The protein below binds the small molecule below.
Small molecule (SMILES): CC(=O)N[C@H]1[C@H](O[C@H]2[C@H](O)[C@@H](NC(C)=O)CO[C@@H]2CO)O[C@H](CO)[C@@H](O)[C@@H]1O

Sequence of chain 1.G:
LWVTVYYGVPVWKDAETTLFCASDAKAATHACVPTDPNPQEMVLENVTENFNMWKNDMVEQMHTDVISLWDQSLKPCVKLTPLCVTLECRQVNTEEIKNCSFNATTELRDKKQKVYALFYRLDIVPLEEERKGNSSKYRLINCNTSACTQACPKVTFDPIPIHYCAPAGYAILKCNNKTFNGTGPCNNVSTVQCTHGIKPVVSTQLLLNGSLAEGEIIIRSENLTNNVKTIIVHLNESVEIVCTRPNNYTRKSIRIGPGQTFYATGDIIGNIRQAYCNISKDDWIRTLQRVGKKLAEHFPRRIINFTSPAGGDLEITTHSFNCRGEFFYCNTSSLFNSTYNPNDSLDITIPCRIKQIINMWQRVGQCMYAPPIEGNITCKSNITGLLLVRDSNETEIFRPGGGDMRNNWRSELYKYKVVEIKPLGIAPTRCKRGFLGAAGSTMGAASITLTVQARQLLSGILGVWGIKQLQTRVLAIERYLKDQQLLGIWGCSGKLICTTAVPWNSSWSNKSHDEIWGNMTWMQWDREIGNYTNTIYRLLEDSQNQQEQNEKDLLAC

Binding-site contacts:
Ligand atom O5 contacts residue TYR164 of chain 1.G at 4.2 Å.
Ligand atom C8 contacts residue LEU166 of chain 1.G at 3.9 Å (hydrophobic).
Ligand atom C3 contacts residue TYR164 of chain 1.G at 4.1 Å (hydrophobic).
Ligand atom C3 contacts residue ASN147 of chain 1.G at 3.7 Å.
Ligand atom C1 contacts residue LEU166 of chain 1.G at 4.5 Å (hydrophobic).
Ligand atom O7 contacts residue VAL128 of chain 1.G at 3.7 Å.
Ligand atom C8 contacts residue ILE316 of chain 1.G at 4.4 Å (hydrophobic).
Ligand atom C4 contacts residue ASN147 of chain 1.G at 4.2 Å.
Ligand atom C7 contacts residue TYR164 of chain 1.G at 4.4 Å (hydrophobic).
Ligand atom C8 contacts residue VAL128 of chain 1.G at 3.8 Å (hydrophobic).
Ligand atom C7 contacts residue VAL128 of chain 1.G at 4.0 Å (hydrophobic).
Ligand atom C1 contacts residue TYR164 of chain 1.G at 3.9 Å (hydrophobic).
Ligand atom C7 contacts residue THR130 of chain 1.G at 3.6 Å.
Ligand atom N2 contacts residue LEU166 of chain 1.G at 4.2 Å.
Ligand atom C8 contacts residue TYR164 of chain 1.G at 3.7 Å (hydrophobic).
Ligand atom O7 contacts residue THR130 of chain 1.G at 3.0 Å (h-bond).
Ligand atom C5 contacts residue ASN147 of chain 1.G at 3.6 Å.
Ligand atom C8 contacts residue THR130 of chain 1.G at 3.5 Å.
Ligand atom C7 contacts residue ASN147 of chain 1.G at 3.6 Å.
Ligand atom N2 contacts residue TYR164 of chain 1.G at 4.4 Å.
Ligand atom C5 contacts residue TYR164 of chain 1.G at 4.0 Å (hydrophobic).
Ligand atom O6 contacts residue ASN147 of chain 1.G at 4.3 Å.
Ligand atom C1 contacts residue ASN147 of chain 1.G at 1.4 Å.
Ligand atom O7 contacts residue ASN147 of chain 1.G at 4.0 Å.
Ligand atom O7 contacts residue ASN129 of chain 1.G at 3.4 Å (h-bond).
Ligand atom C2 contacts residue ASN147 of chain 1.G at 2.4 Å.
Ligand atom O5 contacts residue ASN147 of chain 1.G at 2.3 Å (h-bond).
Ligand atom O4 contacts residue TYR164 of chain 1.G at 4.1 Å.
Ligand atom N2 contacts residue ASN147 of chain 1.G at 2.9 Å (h-bond).